Sequence of chain 1.B:
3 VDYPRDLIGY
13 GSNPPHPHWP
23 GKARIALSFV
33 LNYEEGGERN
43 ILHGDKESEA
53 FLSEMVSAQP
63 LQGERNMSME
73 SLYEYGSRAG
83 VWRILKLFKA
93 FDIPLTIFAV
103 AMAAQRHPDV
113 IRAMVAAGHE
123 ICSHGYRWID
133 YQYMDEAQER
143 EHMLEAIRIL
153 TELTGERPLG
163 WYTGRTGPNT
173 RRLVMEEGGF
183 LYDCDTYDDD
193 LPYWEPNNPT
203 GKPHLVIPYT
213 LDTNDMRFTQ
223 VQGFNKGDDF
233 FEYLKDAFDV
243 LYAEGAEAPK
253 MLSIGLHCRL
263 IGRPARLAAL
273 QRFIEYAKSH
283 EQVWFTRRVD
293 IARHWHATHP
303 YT

Binding-site contacts:
Ligand atom O1 contacts residue ASN34 of chain 1.B at 3.8 Å.
Ligand atom C contacts residue THR165 of chain 1.B at 4.3 Å.
Ligand atom N contacts residue PHE53 of chain 1.B at 3.9 Å.
Ligand atom C2 contacts residue MET218 of chain 1.B at 4.1 Å (hydrophobic).
Ligand atom N1 contacts residue ASN34 of chain 1.B at 4.3 Å.
Ligand atom C2 contacts residue HIS259 of chain 1.B at 3.5 Å.
Ligand atom O contacts residue ARG167 of chain 1.B at 3.7 Å.
Ligand atom N contacts residue HIS259 of chain 1.B at 4.0 Å.
Ligand atom O contacts residue THR165 of chain 1.B at 3.2 Å (h-bond).
Ligand atom O1 contacts residue HIS126 of chain 1.B at 4.3 Å.
Ligand atom O1 contacts residue LEU54 of chain 1.B at 4.0 Å.
Ligand atom C1 contacts residue PHE53 of chain 1.B at 3.7 Å (hydrophobic).
Ligand atom C contacts residue GLU36 of chain 1.B at 4.3 Å.
Ligand atom N contacts residue LEU54 of chain 1.B at 3.7 Å.
Ligand atom O1 contacts residue MET218 of chain 1.B at 4.2 Å.
Ligand atom C contacts residue HIS126 of chain 1.B at 4.0 Å.
Ligand atom N contacts residue GLU36 of chain 1.B at 4.5 Å.
Ligand atom N1 contacts residue HIS126 of chain 1.B at 3.2 Å (h-bond).
Ligand atom O contacts residue HIS126 of chain 1.B at 3.7 Å.
Ligand atom C2 contacts residue TRP130 of chain 1.B at 3.6 Å (hydrophobic).
Ligand atom C contacts residue TYR164 of chain 1.B at 4.2 Å (hydrophobic).
Ligand atom O1 contacts residue HIS259 of chain 1.B at 2.4 Å (h-bond).
Ligand atom O contacts residue GLY166 of chain 1.B at 3.1 Å.
Ligand atom O1 contacts residue TRP130 of chain 1.B at 4.1 Å.
Ligand atom C1 contacts residue MET218 of chain 1.B at 4.4 Å (hydrophobic).
Ligand atom N1 contacts residue TYR164 of chain 1.B at 4.0 Å.
Ligand atom C1 contacts residue TRP130 of chain 1.B at 4.2 Å (hydrophobic).
Ligand atom C contacts residue TRP130 of chain 1.B at 3.3 Å (hydrophobic).
Ligand atom C2 contacts residue HIS126 of chain 1.B at 4.2 Å.
Ligand atom O contacts residue TRP130 of chain 1.B at 3.5 Å (h-bond).
Ligand atom N1 contacts residue GLU36 of chain 1.B at 3.1 Å (salt-bridge).
Ligand atom N1 contacts residue TRP130 of chain 1.B at 2.9 Å (h-bond).
Ligand atom C2 contacts residue LEU54 of chain 1.B at 4.2 Å (hydrophobic).
Ligand atom O contacts residue TYR164 of chain 1.B at 4.1 Å.
Ligand atom C contacts residue GLY166 of chain 1.B at 4.1 Å.
Ligand atom O1 contacts residue GLU36 of chain 1.B at 2.6 Å (salt-bridge).
Ligand atom N contacts residue MET218 of chain 1.B at 3.4 Å.
Ligand atom N contacts residue TRP130 of chain 1.B at 3.9 Å.
Ligand atom C2 contacts residue ASN34 of chain 1.B at 4.5 Å.
Ligand atom C2 contacts residue GLU36 of chain 1.B at 3.2 Å.

This small molecule binds to this protein.
Small molecule (SMILES): O=C1CNC(=O)N1